Binding-site contacts:
Ligand atom C6 contacts residue TYR88 of chain 1.A at 3.4 Å (hydrophobic).
Ligand atom C3 contacts residue LYS61 of chain 1.A at 3.8 Å.
Ligand atom O1 contacts residue HIS157 of chain 1.A at 3.6 Å.
Ligand atom N2 contacts residue TYR88 of chain 1.A at 4.0 Å.
Ligand atom C7 contacts residue TYR88 of chain 1.A at 3.7 Å (hydrophobic).
Ligand atom C2 contacts residue TYR88 of chain 1.A at 4.0 Å (hydrophobic).
Ligand atom N1 contacts residue TYR88 of chain 1.A at 3.6 Å.
Ligand atom N2 contacts residue PHE91 of chain 1.A at 4.2 Å.
Ligand atom S1 contacts residue PHE91 of chain 1.A at 3.8 Å.
Ligand atom S1 contacts residue PRO121 of chain 1.A at 3.8 Å.
Ligand atom N1 contacts residue LYS61 of chain 1.A at 3.4 Å.
Ligand atom C2 contacts residue HIS157 of chain 1.A at 3.9 Å.
Ligand atom N2 contacts residue PRO121 of chain 1.A at 3.7 Å.
Ligand atom C2 contacts residue LYS61 of chain 1.A at 4.0 Å.
Ligand atom N3 contacts residue TYR88 of chain 1.A at 4.3 Å.
Ligand atom O2 contacts residue TYR88 of chain 1.A at 4.4 Å.
Ligand atom S1 contacts residue HIS157 of chain 1.A at 3.9 Å.
Ligand atom N2 contacts residue HIS157 of chain 1.A at 4.1 Å.
Ligand atom N1 contacts residue HIS157 of chain 1.A at 4.0 Å.
Ligand atom C1 contacts residue HIS157 of chain 1.A at 3.5 Å.
Ligand atom O1 contacts residue LYS61 of chain 1.A at 2.8 Å (salt-bridge).
Ligand atom N2 contacts residue LYS61 of chain 1.A at 4.1 Å.
Ligand atom C3 contacts residue TYR88 of chain 1.A at 4.4 Å (hydrophobic).
Ligand atom C3 contacts residue HIS157 of chain 1.A at 4.1 Å.

Sequence of chain 1.A:
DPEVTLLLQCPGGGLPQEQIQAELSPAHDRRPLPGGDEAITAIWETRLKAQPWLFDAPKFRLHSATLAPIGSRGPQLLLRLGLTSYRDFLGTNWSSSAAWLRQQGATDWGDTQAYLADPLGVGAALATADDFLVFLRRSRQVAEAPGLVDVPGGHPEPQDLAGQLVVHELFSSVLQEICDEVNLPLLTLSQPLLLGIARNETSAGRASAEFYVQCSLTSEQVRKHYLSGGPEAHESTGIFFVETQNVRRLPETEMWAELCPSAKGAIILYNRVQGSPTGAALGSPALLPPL

The small molecule below binds the protein below.
Small molecule (SMILES): O=C(c1csnn1)N1CCOCC1